This protein binds this small molecule.
Small molecule (SMILES): CC(=O)N[C@@H]1[C@@H](O)[C@H](O)[C@@H](CO)O[C@H]1O

Sequence of chain 22.F:
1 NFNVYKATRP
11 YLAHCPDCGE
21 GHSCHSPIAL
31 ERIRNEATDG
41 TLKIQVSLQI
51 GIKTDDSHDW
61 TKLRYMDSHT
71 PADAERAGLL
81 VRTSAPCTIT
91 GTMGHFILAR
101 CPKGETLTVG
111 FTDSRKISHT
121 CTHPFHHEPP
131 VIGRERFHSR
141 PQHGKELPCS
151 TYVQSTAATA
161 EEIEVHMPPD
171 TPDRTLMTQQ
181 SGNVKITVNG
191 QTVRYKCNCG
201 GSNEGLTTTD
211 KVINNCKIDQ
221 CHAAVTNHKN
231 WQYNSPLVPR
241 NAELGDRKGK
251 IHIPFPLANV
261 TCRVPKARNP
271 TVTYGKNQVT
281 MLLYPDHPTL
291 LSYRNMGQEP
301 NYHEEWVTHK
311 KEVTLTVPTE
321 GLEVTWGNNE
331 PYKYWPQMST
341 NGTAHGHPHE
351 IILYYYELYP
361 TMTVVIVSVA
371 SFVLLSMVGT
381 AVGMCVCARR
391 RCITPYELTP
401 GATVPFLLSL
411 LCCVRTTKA

Sequence of chain 22.E:
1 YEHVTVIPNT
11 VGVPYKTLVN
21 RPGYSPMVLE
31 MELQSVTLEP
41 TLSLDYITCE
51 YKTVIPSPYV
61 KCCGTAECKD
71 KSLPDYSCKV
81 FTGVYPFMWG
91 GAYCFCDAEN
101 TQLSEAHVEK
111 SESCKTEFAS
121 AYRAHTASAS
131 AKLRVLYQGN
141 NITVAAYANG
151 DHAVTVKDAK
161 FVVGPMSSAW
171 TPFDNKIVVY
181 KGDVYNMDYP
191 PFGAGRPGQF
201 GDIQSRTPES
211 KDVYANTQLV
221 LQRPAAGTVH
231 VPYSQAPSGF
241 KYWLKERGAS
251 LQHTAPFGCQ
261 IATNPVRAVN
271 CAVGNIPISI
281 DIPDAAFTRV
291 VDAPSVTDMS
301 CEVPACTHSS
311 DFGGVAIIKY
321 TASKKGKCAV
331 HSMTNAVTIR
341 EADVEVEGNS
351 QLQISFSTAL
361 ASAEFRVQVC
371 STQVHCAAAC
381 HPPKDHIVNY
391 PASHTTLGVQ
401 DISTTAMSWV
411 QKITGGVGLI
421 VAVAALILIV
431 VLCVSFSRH

Binding-site contacts:
Ligand atom O5 contacts residue ASN259 of chain 22.F at 2.4 Å (h-bond).
Ligand atom C4 contacts residue ASN259 of chain 22.F at 4.2 Å.
Ligand atom C7 contacts residue ASN259 of chain 22.F at 3.1 Å.
Ligand atom O7 contacts residue LYS181 of chain 22.E at 3.9 Å.
Ligand atom O6 contacts residue THR116 of chain 22.E at 3.5 Å.
Ligand atom C8 contacts residue ASN259 of chain 22.F at 4.4 Å.
Ligand atom O5 contacts residue THR116 of chain 22.E at 4.0 Å.
Ligand atom N2 contacts residue ASN259 of chain 22.F at 2.9 Å (h-bond).
Ligand atom O7 contacts residue ASN259 of chain 22.F at 2.9 Å (h-bond).
Ligand atom O6 contacts residue LYS115 of chain 22.E at 4.4 Å.
Ligand atom C2 contacts residue ASN259 of chain 22.F at 2.4 Å.
Ligand atom C5 contacts residue ASN259 of chain 22.F at 3.7 Å.
Ligand atom C1 contacts residue ASN259 of chain 22.F at 1.4 Å.
Ligand atom C3 contacts residue ASN259 of chain 22.F at 3.8 Å.
Ligand atom C8 contacts residue LYS181 of chain 22.E at 4.1 Å.